A small-molecule ligand and the protein it binds are described below.
Small molecule (SMILES): CC(=O)N[C@H]1[C@H]([C@H](O)[C@H](O)CO)O[C@@](O)(C(=O)O)C[C@@H]1O

Sequence of chain 2.A:
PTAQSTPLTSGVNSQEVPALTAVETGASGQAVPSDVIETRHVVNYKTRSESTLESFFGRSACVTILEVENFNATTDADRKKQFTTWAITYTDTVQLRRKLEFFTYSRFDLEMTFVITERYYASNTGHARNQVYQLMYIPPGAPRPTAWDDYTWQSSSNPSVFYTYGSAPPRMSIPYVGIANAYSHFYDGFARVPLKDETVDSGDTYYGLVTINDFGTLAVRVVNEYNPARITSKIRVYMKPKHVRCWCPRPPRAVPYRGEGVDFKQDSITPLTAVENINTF

Binding-site contacts:
Ligand atom C8 contacts residue ALA146 of chain 2.A at 4.4 Å (hydrophobic).
Ligand atom O1B contacts residue ASN148 of chain 2.A at 4.3 Å.
Ligand atom C1 contacts residue PRO252 of chain 1.A at 4.1 Å (hydrophobic).
Ligand atom O4 contacts residue TYR145 of chain 2.A at 4.2 Å.
Ligand atom N5 contacts residue TYR145 of chain 2.A at 2.6 Å (h-bond).
Ligand atom C6 contacts residue ALA146 of chain 2.A at 4.2 Å (hydrophobic).
Ligand atom C4 contacts residue TYR145 of chain 2.A at 3.6 Å (hydrophobic).
Ligand atom O4 contacts residue ASN251 of chain 1.A at 4.2 Å.
Ligand atom C3 contacts residue PRO252 of chain 1.A at 3.9 Å (hydrophobic).
Ligand atom C7 contacts residue TYR145 of chain 2.A at 3.8 Å (hydrophobic).
Ligand atom C11 contacts residue ARG143 of chain 2.A at 4.0 Å.
Ligand atom C1 contacts residue ALA146 of chain 2.A at 3.9 Å (hydrophobic).
Ligand atom O1A contacts residue SER147 of chain 2.A at 2.8 Å (h-bond).
Ligand atom N5 contacts residue TYR250 of chain 1.A at 4.4 Å.
Ligand atom C9 contacts residue TYR145 of chain 2.A at 4.2 Å (hydrophobic).
Ligand atom C10 contacts residue TYR250 of chain 1.A at 3.5 Å (hydrophobic).
Ligand atom O1A contacts residue PRO252 of chain 1.A at 3.3 Å.
Ligand atom O1B contacts residue SER147 of chain 2.A at 3.1 Å (h-bond).
Ligand atom C5 contacts residue TYR145 of chain 2.A at 3.3 Å (hydrophobic).
Ligand atom O8 contacts residue ALA146 of chain 2.A at 3.3 Å.
Ligand atom C11 contacts residue TYR250 of chain 1.A at 3.7 Å (hydrophobic).
Ligand atom C11 contacts residue TYR145 of chain 2.A at 3.7 Å (hydrophobic).
Ligand atom O1A contacts residue ALA146 of chain 2.A at 4.2 Å.
Ligand atom C10 contacts residue TYR145 of chain 2.A at 3.6 Å (hydrophobic).
Ligand atom O1B contacts residue ALA146 of chain 2.A at 3.2 Å.
Ligand atom C4 contacts residue PRO252 of chain 1.A at 3.8 Å (hydrophobic).
Ligand atom C6 contacts residue TYR145 of chain 2.A at 3.4 Å (hydrophobic).
Ligand atom C1 contacts residue SER147 of chain 2.A at 3.6 Å.
Ligand atom O4 contacts residue TYR250 of chain 1.A at 3.4 Å.
Ligand atom O4 contacts residue PRO252 of chain 1.A at 3.8 Å.
Ligand atom O10 contacts residue TYR250 of chain 1.A at 2.7 Å (h-bond).

Sequence of chain 1.A:
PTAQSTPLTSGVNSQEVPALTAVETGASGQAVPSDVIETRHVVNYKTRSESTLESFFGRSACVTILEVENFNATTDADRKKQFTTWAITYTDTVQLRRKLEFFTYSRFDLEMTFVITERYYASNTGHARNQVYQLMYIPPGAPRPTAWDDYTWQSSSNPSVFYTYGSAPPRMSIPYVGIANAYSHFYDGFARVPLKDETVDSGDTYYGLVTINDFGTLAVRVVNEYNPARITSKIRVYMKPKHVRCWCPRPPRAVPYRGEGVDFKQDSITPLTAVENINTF